Binding-site contacts:
Ligand atom C2 contacts residue ASN118 of chain 1.A at 2.5 Å.
Ligand atom C3 contacts residue ASN118 of chain 1.A at 3.9 Å.
Ligand atom C7 contacts residue ILE156 of chain 1.A at 4.4 Å (hydrophobic).
Ligand atom C5 contacts residue THR120 of chain 1.A at 3.6 Å.
Ligand atom O6 contacts residue THR120 of chain 1.A at 3.0 Å (h-bond).
Ligand atom C6 contacts residue THR120 of chain 1.A at 3.8 Å.
Ligand atom O5 contacts residue THR120 of chain 1.A at 4.0 Å.
Ligand atom O6 contacts residue GLY121 of chain 1.A at 3.7 Å.
Ligand atom C7 contacts residue ASN118 of chain 1.A at 3.6 Å.
Ligand atom C1 contacts residue THR120 of chain 1.A at 4.3 Å.
Ligand atom O5 contacts residue ASN118 of chain 1.A at 2.3 Å (h-bond).
Ligand atom O7 contacts residue ILE156 of chain 1.A at 4.4 Å.
Ligand atom N2 contacts residue ASN118 of chain 1.A at 3.0 Å (h-bond).
Ligand atom C8 contacts residue SER158 of chain 1.A at 4.1 Å.
Ligand atom C4 contacts residue ASN118 of chain 1.A at 4.2 Å.
Ligand atom O7 contacts residue ASN118 of chain 1.A at 3.7 Å.
Ligand atom C6 contacts residue PRO122 of chain 1.A at 4.4 Å (hydrophobic).
Ligand atom O7 contacts residue HIS220 of chain 1.A at 2.5 Å (h-bond).
Ligand atom C5 contacts residue ASN118 of chain 1.A at 3.6 Å.
Ligand atom O6 contacts residue ASN118 of chain 1.A at 4.1 Å.
Ligand atom C8 contacts residue LEU161 of chain 1.A at 3.1 Å (hydrophobic).
Ligand atom O6 contacts residue PRO122 of chain 1.A at 3.6 Å.
Ligand atom C1 contacts residue ASN118 of chain 1.A at 1.4 Å.
Ligand atom O7 contacts residue LEU161 of chain 1.A at 4.0 Å.
Ligand atom C8 contacts residue HIS220 of chain 1.A at 4.2 Å.
Ligand atom C7 contacts residue LEU161 of chain 1.A at 4.0 Å (hydrophobic).
Ligand atom C7 contacts residue HIS220 of chain 1.A at 3.7 Å.
Ligand atom C8 contacts residue ILE156 of chain 1.A at 4.3 Å (hydrophobic).

Sequence of chain 1.A:
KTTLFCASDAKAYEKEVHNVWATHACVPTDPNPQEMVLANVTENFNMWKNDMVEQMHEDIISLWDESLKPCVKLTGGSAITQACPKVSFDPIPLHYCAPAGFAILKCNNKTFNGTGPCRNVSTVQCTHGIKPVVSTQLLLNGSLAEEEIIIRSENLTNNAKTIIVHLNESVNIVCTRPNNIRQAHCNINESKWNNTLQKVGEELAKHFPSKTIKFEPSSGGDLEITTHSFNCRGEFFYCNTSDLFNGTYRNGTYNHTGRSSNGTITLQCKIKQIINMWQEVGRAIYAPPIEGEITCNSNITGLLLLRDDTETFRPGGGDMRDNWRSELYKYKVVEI

This small molecule binds to this protein.
Small molecule (SMILES): CC(=O)N[C@@H]1[C@@H](O)[C@H](O)[C@@H](CO)O[C@H]1O